Binding-site contacts:
Ligand atom O1B contacts residue ARG183 of chain 1.C at 4.3 Å.
Ligand atom O2G contacts residue GLY189 of chain 1.C at 2.5 Å (h-bond).
Ligand atom O1G contacts residue CD1 of chain 1.D at 2.4 Å.
Ligand atom O3G contacts residue DA8 of chain 1.B at 4.1 Å.
Ligand atom O2G contacts residue ARG149 of chain 1.C at 3.6 Å.
Ligand atom O2B contacts residue CD1 of chain 1.D at 4.3 Å.
Ligand atom O1G contacts residue ASP190 of chain 1.C at 3.7 Å.
Ligand atom O2B contacts residue SER180 of chain 1.C at 4.4 Å.
Ligand atom PG contacts residue CD1 of chain 1.D at 2.9 Å.
Ligand atom PG contacts residue GLY189 of chain 1.C at 3.7 Å.
Ligand atom O2G contacts residue CD1 of chain 1.D at 4.1 Å.
Ligand atom O1G contacts residue ASP192 of chain 1.C at 4.3 Å.
Ligand atom O2G contacts residue ASP190 of chain 1.C at 4.3 Å.
Ligand atom O1G contacts residue GLY189 of chain 1.C at 4.4 Å.
Ligand atom O3G contacts residue GLY189 of chain 1.C at 4.1 Å.
Ligand atom O1G contacts residue SER180 of chain 1.C at 3.9 Å.
Ligand atom PG contacts residue SER180 of chain 1.C at 4.1 Å.
Ligand atom O2G contacts residue SER180 of chain 1.C at 3.6 Å.
Ligand atom O2G contacts residue SER188 of chain 1.C at 3.5 Å.
Ligand atom O3B contacts residue CD1 of chain 1.D at 3.9 Å.
Ligand atom PG contacts residue ASP190 of chain 1.C at 3.7 Å.
Ligand atom O3G contacts residue CD1 of chain 1.D at 2.3 Å.
Ligand atom O3G contacts residue ASP190 of chain 1.C at 2.8 Å (salt-bridge).

This protein binds this small molecule.
Small molecule (SMILES): Nc1ncnc2c1ncn2[C@H]1C[C@H](O)[C@@H](CO[P](=O)(O)O[P](=O)(O)OP(=O)(O)O)O1

Sequence of chain 1.C:
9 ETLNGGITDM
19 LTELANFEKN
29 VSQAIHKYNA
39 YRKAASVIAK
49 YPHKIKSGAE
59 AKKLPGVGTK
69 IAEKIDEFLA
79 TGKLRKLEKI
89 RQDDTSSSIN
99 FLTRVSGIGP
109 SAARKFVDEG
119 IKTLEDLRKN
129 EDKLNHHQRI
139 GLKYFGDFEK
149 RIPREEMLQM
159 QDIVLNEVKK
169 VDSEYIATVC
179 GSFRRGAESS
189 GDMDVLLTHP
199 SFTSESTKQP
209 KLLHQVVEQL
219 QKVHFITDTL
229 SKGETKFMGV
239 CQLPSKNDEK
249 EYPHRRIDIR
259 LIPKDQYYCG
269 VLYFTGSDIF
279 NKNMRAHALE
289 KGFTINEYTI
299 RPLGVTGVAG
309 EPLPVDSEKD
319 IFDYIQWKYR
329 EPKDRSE